Sequence of chain 1.A:
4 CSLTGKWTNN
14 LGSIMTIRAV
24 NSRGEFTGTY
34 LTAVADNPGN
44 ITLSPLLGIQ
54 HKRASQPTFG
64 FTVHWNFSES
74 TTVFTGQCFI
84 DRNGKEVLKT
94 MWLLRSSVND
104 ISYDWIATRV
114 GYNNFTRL

Binding-site contacts:
Ligand atom C23 contacts residue ASP39 of chain 1.A at 3.7 Å.
Ligand atom C22 contacts residue ARG112 of chain 1.A at 3.8 Å.
Ligand atom C2 contacts residue TRP108 of chain 2.B at 3.6 Å (hydrophobic).
Ligand atom O27 contacts residue ARG112 of chain 1.A at 2.6 Å (salt-bridge).
Ligand atom N1 contacts residue LEU14 of chain 1.A at 3.7 Å.
Ligand atom C9 contacts residue TRP68 of chain 1.A at 3.6 Å (hydrophobic).
Ligand atom C7 contacts residue TRP68 of chain 1.A at 3.8 Å (hydrophobic).
Ligand atom S1 contacts residue THR75 of chain 1.A at 3.4 Å (h-bond).
Ligand atom C22 contacts residue SER99 of chain 1.A at 3.6 Å.
Ligand atom O2 contacts residue ALA38 of chain 1.A at 3.2 Å.
Ligand atom O26 contacts residue SER99 of chain 1.A at 3.7 Å.
Ligand atom C18 contacts residue SER73 of chain 1.A at 3.7 Å.
Ligand atom C3 contacts residue SER16 of chain 1.A at 3.6 Å.
Ligand atom C24 contacts residue ASP39 of chain 1.A at 3.7 Å.
Ligand atom N25 contacts residue ARG112 of chain 1.A at 3.4 Å (salt-bridge).
Ligand atom O3 contacts residue ASN12 of chain 1.A at 3.0 Å (h-bond).
Ligand atom C8 contacts residue TRP68 of chain 1.A at 3.7 Å (hydrophobic).
Ligand atom N17 contacts residue SER73 of chain 1.A at 3.0 Å (h-bond).
Ligand atom C5 contacts residue ASN116 of chain 1.A at 3.8 Å.
Ligand atom C7 contacts residue THR35 of chain 1.A at 3.5 Å.
Ligand atom O3 contacts residue SER16 of chain 1.A at 2.7 Å (h-bond).
Ligand atom C3 contacts residue ASN116 of chain 1.A at 3.7 Å.
Ligand atom N25 contacts residue ASP39 of chain 1.A at 3.7 Å.
Ligand atom C5 contacts residue TRP95 of chain 1.A at 3.7 Å (hydrophobic).
Ligand atom C10 contacts residue SER73 of chain 1.A at 3.7 Å.
Ligand atom N2 contacts residue VAL37 of chain 1.A at 3.7 Å.
Ligand atom C4 contacts residue VAL37 of chain 1.A at 3.8 Å (hydrophobic).
Ligand atom O3 contacts residue TYR33 of chain 1.A at 2.7 Å (h-bond).
Ligand atom C20 contacts residue SER73 of chain 1.A at 3.6 Å.
Ligand atom S1 contacts residue TRP68 of chain 1.A at 3.6 Å.
Ligand atom C21 contacts residue SER99 of chain 1.A at 3.3 Å.
Ligand atom N2 contacts residue THR35 of chain 1.A at 3.0 Å (h-bond).
Ligand atom C4 contacts residue TRP108 of chain 2.B at 3.8 Å (hydrophobic).
Ligand atom O2 contacts residue ASP39 of chain 1.A at 2.9 Å (salt-bridge).
Ligand atom C24 contacts residue LEU97 of chain 1.A at 3.8 Å (hydrophobic).
Ligand atom C22 contacts residue ASP39 of chain 1.A at 3.7 Å.
Ligand atom N1 contacts residue ASN116 of chain 1.A at 2.8 Å (h-bond).
Ligand atom C3 contacts residue TYR33 of chain 1.A at 3.5 Å (hydrophobic).
Ligand atom C6 contacts residue TRP95 of chain 1.A at 3.2 Å (hydrophobic).
Ligand atom C7 contacts residue VAL37 of chain 1.A at 3.5 Å (hydrophobic).

This protein binds this small molecule.
Small molecule (SMILES): O=C(CCCC[C@@H]1SC[C@@H]2NC(=O)N[C@@H]21)Nc1ccc([N+](=O)[O-])cc1

Sequence of chain 2.B:
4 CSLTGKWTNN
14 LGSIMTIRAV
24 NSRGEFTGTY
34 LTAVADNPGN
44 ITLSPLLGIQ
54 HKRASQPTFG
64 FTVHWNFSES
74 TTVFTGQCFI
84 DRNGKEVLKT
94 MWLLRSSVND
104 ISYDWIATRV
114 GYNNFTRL